This protein binds this small molecule.
Small molecule (SMILES): CC(C)C[C@H](NC(=O)[C@H](CCc1ccccc1)NC(=O)CN1CCOCC1)C(=O)N[C@@H](Cc1ccccc1)C(=O)N[C@@H](CC(C)C)[C@@H](O)[C@H](C)CO

Binding-site contacts:
Ligand atom C24 contacts residue ASP124 of chain 1.X at 3.6 Å.
Ligand atom C17 contacts residue ARG98 of chain 1.X at 3.6 Å.
Ligand atom O60 contacts residue THR21 of chain 1.W at 3.4 Å (h-bond).
Ligand atom C51 contacts residue THR1 of chain 1.W at 1.7 Å.
Ligand atom C27 contacts residue ASP124 of chain 1.X at 3.2 Å.
Ligand atom O48 contacts residue GLY47 of chain 1.W at 3.6 Å.
Ligand atom O9 contacts residue GLU105 of chain 1.X at 3.3 Å (salt-bridge).
Ligand atom N41 contacts residue THR1 of chain 1.W at 3.4 Å (h-bond).
Ligand atom O48 contacts residue THR1 of chain 1.W at 2.2 Å (h-bond).
Ligand atom O29 contacts residue ALA49 of chain 1.W at 3.1 Å (h-bond).
Ligand atom O9 contacts residue ASP124 of chain 1.X at 3.3 Å (salt-bridge).
Ligand atom O21 contacts residue GLU22 of chain 1.W at 3.6 Å.
Ligand atom C11 contacts residue ASP124 of chain 1.X at 3.4 Å.
Ligand atom C58 contacts residue THR1 of chain 1.W at 2.8 Å.
Ligand atom C58 contacts residue ARG19 of chain 1.W at 3.0 Å.
Ligand atom C43 contacts residue GLY47 of chain 1.W at 3.6 Å.
Ligand atom N41 contacts residue GLY47 of chain 1.W at 2.8 Å (h-bond).
Ligand atom N22 contacts residue ASP124 of chain 1.X at 2.9 Å (salt-bridge).
Ligand atom C43 contacts residue THR1 of chain 1.W at 2.2 Å.
Ligand atom C23 contacts residue THR21 of chain 1.W at 3.6 Å.
Ligand atom C42 contacts residue THR1 of chain 1.W at 2.3 Å.
Ligand atom C7 contacts residue GLU105 of chain 1.X at 3.0 Å.
Ligand atom C39 contacts residue GLY47 of chain 1.W at 3.4 Å.
Ligand atom O40 contacts residue THR21 of chain 1.W at 3.5 Å (h-bond).
Ligand atom C8 contacts residue GLU105 of chain 1.X at 3.5 Å.
Ligand atom C31 contacts residue GLY47 of chain 1.W at 3.2 Å.
Ligand atom C45 contacts residue GLY45 of chain 1.W at 3.4 Å.
Ligand atom O40 contacts residue ALA20 of chain 1.W at 3.7 Å.
Ligand atom N30 contacts residue THR21 of chain 1.W at 2.9 Å (h-bond).
Ligand atom C44 contacts residue THR1 of chain 1.W at 3.6 Å.
Ligand atom C58 contacts residue LYS33 of chain 1.W at 3.3 Å.
Ligand atom C20 contacts residue ASP124 of chain 1.X at 3.3 Å.
Ligand atom C59 contacts residue SER129 of chain 1.W at 3.5 Å.
Ligand atom C59 contacts residue THR1 of chain 1.W at 2.3 Å.
Ligand atom C59 contacts residue GLY168 of chain 1.W at 3.5 Å.
Ligand atom O60 contacts residue THR1 of chain 1.W at 3.7 Å.
Ligand atom O9 contacts residue LEU125 of chain 1.X at 3.6 Å.
Ligand atom C27 contacts residue GLU22 of chain 1.W at 3.7 Å.
Ligand atom C47 contacts residue THR1 of chain 1.W at 1.6 Å.
Ligand atom C58 contacts residue GLY168 of chain 1.W at 3.0 Å.

Sequence of chain 1.X:
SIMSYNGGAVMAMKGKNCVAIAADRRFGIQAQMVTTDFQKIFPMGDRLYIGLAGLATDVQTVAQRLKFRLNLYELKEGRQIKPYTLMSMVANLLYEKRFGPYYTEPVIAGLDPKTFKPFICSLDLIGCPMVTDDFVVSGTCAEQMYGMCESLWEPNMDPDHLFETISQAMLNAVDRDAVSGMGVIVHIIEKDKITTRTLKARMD

Sequence of chain 1.W:
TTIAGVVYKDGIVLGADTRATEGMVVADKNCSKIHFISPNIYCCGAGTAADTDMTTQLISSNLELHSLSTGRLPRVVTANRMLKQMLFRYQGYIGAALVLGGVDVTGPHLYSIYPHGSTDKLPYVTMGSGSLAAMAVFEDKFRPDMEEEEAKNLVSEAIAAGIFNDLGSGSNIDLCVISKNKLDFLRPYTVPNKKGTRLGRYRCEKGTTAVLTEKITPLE